A protein and the small-molecule ligand that binds it are described below.
Small molecule (SMILES): CC(O)(O)C(F)(F)F

Sequence of chain 1.A:
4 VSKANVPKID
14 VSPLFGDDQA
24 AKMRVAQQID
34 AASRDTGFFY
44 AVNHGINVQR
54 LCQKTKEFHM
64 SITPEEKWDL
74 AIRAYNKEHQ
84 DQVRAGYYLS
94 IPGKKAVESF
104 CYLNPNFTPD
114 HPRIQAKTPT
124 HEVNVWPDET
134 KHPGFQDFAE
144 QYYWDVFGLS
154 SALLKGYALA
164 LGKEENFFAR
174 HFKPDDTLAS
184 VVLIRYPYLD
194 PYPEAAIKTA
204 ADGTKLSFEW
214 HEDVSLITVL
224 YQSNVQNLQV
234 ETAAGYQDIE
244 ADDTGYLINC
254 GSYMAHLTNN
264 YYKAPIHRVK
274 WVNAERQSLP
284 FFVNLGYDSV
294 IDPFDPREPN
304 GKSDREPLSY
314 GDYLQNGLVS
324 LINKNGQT

Binding-site contacts:
Ligand atom O04 contacts residue W6X1 of chain 1.D at 2.1 Å.
Ligand atom C01 contacts residue GLN52 of chain 1.A at 3.4 Å.
Ligand atom C02 contacts residue GLN52 of chain 1.A at 4.2 Å.
Ligand atom F06 contacts residue GLN52 of chain 1.A at 3.2 Å.
Ligand atom F07 contacts residue GLN52 of chain 1.A at 3.6 Å.
Ligand atom C01 contacts residue GLN56 of chain 1.A at 3.5 Å.
Ligand atom F06 contacts residue W6X1 of chain 1.D at 0.7 Å.
Ligand atom O04 contacts residue GLN52 of chain 1.A at 4.1 Å.
Ligand atom F08 contacts residue W6X1 of chain 1.D at 0.6 Å.
Ligand atom O04 contacts residue TYR224 of chain 1.A at 4.2 Å.
Ligand atom C02 contacts residue CYS55 of chain 1.A at 3.0 Å (hydrophobic).
Ligand atom F06 contacts residue GLN56 of chain 1.A at 3.8 Å.
Ligand atom F07 contacts residue W6X1 of chain 1.D at 0.9 Å.
Ligand atom C01 contacts residue CYS55 of chain 1.A at 2.1 Å (hydrophobic).
Ligand atom O03 contacts residue W6X1 of chain 1.D at 0.2 Å (h-bond).
Ligand atom C05 contacts residue W6X1 of chain 1.D at 0.8 Å.
Ligand atom C05 contacts residue GLN56 of chain 1.A at 4.4 Å.
Ligand atom F08 contacts residue GLN56 of chain 1.A at 4.1 Å.
Ligand atom C01 contacts residue W6X1 of chain 1.D at 0.3 Å.
Ligand atom C02 contacts residue W6X1 of chain 1.D at 0.8 Å.
Ligand atom C05 contacts residue CYS55 of chain 1.A at 4.4 Å (hydrophobic).
Ligand atom O04 contacts residue CYS55 of chain 1.A at 3.2 Å (h-bond).
Ligand atom C05 contacts residue GLN52 of chain 1.A at 4.3 Å.
Ligand atom O03 contacts residue CYS55 of chain 1.A at 3.2 Å (h-bond).